A small-molecule ligand and the protein it binds are described below.
Small molecule (SMILES): CC(=O)N[C@@H]1[C@@H](O)[C@H](O)[C@@H](CO)O[C@H]1O

Binding-site contacts:
Ligand atom C2 contacts residue NAG1 of chain 1.M at 3.9 Å.
Ligand atom C2 contacts residue NAG1 of chain 1.I at 3.8 Å.
Ligand atom C1 contacts residue ASN26 of chain 1.A at 1.4 Å.
Ligand atom C4 contacts residue NAG1 of chain 1.I at 4.2 Å.
Ligand atom C7 contacts residue LEU25 of chain 1.C at 3.4 Å (hydrophobic).
Ligand atom N2 contacts residue ASN26 of chain 1.A at 3.2 Å (h-bond).
Ligand atom C6 contacts residue NAG1 of chain 1.I at 3.9 Å.
Ligand atom C1 contacts residue NAG1 of chain 1.I at 3.9 Å.
Ligand atom O3 contacts residue NAG1 of chain 1.M at 3.7 Å.
Ligand atom C7 contacts residue LEU25 of chain 1.A at 4.0 Å (hydrophobic).
Ligand atom C8 contacts residue LEU25 of chain 1.C at 3.1 Å (hydrophobic).
Ligand atom N2 contacts residue NAG1 of chain 1.I at 3.5 Å (h-bond).
Ligand atom C4 contacts residue ASN26 of chain 1.A at 4.0 Å.
Ligand atom O4 contacts residue NAG1 of chain 1.I at 4.0 Å.
Ligand atom O5 contacts residue NAG1 of chain 1.I at 4.2 Å.
Ligand atom O5 contacts residue ASN26 of chain 1.A at 2.1 Å (h-bond).
Ligand atom C6 contacts residue ASN26 of chain 1.A at 4.5 Å.
Ligand atom C1 contacts residue ASN26 of chain 1.C at 4.1 Å.
Ligand atom C7 contacts residue NAG1 of chain 1.M at 4.0 Å.
Ligand atom C1 contacts residue LEU25 of chain 1.A at 4.1 Å (hydrophobic).
Ligand atom N2 contacts residue ASN26 of chain 1.C at 4.4 Å.
Ligand atom C3 contacts residue NAG1 of chain 1.M at 4.0 Å.
Ligand atom N2 contacts residue NAG1 of chain 1.M at 4.3 Å.
Ligand atom C2 contacts residue ASN26 of chain 1.A at 2.5 Å.
Ligand atom C3 contacts residue ASN26 of chain 1.A at 3.8 Å.
Ligand atom N2 contacts residue LEU25 of chain 1.C at 3.8 Å.
Ligand atom C7 contacts residue ASN26 of chain 1.A at 4.5 Å.
Ligand atom O3 contacts residue NAG1 of chain 1.I at 4.4 Å.
Ligand atom C3 contacts residue NAG1 of chain 1.I at 3.5 Å.
Ligand atom O7 contacts residue NAG1 of chain 1.M at 3.4 Å (h-bond).
Ligand atom O6 contacts residue NAG1 of chain 1.M at 3.7 Å.
Ligand atom O7 contacts residue LEU25 of chain 1.C at 3.8 Å.
Ligand atom C7 contacts residue NAG1 of chain 1.I at 4.2 Å.
Ligand atom C4 contacts residue NAG1 of chain 1.M at 3.8 Å.
Ligand atom N2 contacts residue LEU25 of chain 1.A at 3.3 Å.
Ligand atom C5 contacts residue ASN26 of chain 1.A at 3.5 Å.
Ligand atom C2 contacts residue ASN26 of chain 1.C at 4.2 Å.
Ligand atom C8 contacts residue LEU25 of chain 1.A at 3.7 Å (hydrophobic).
Ligand atom C2 contacts residue LEU25 of chain 1.A at 4.3 Å (hydrophobic).
Ligand atom C5 contacts residue NAG1 of chain 1.I at 3.8 Å.

Sequence of chain 1.A:
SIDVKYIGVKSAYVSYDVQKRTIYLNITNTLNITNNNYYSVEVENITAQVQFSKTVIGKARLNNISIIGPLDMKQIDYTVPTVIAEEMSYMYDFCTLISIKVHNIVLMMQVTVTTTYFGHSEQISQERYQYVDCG

Sequence of chain 1.C:
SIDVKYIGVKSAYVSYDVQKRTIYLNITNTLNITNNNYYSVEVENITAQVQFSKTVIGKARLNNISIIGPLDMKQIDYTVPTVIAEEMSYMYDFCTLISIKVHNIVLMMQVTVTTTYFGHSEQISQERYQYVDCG